Sequence of chain 2.B:
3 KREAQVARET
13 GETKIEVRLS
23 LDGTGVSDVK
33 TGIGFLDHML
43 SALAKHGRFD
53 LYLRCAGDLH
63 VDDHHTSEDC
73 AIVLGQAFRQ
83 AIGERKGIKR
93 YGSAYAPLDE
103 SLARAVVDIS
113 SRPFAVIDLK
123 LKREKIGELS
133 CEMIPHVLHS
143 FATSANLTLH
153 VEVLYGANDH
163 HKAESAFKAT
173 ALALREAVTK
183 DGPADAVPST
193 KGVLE

Sequence of chain 2.A:
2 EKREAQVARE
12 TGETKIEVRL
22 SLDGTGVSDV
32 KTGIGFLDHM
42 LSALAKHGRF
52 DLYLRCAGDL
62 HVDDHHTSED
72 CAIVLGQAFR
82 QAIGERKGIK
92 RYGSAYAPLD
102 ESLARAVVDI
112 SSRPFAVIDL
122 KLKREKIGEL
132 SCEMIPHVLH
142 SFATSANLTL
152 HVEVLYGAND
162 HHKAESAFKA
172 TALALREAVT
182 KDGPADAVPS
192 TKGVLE

A protein and the small-molecule ligand that binds it are described below.
Small molecule (SMILES): O=P(O)(O)C[C@H](O)Cn1cncn1

Binding-site contacts:
Ligand atom O12 contacts residue SER191 of chain 2.K at 2.5 Å (h-bond).
Ligand atom N2 contacts residue HIS67 of chain 2.A at 3.7 Å.
Ligand atom C7 contacts residue GLU166 of chain 2.B at 3.0 Å.
Ligand atom P9 contacts residue SER191 of chain 2.K at 3.6 Å.
Ligand atom C5 contacts residue MN1 of chain 2.N at 3.3 Å.
Ligand atom C8 contacts residue GLU166 of chain 2.B at 3.7 Å.
Ligand atom N4 contacts residue GLU70 of chain 2.A at 3.2 Å (salt-bridge).
Ligand atom O11 contacts residue LYS193 of chain 2.K at 2.7 Å (salt-bridge).
Ligand atom N1 contacts residue HIS67 of chain 2.A at 3.0 Å (h-bond).
Ligand atom N4 contacts residue MN1 of chain 2.N at 2.3 Å.
Ligand atom C8 contacts residue THR192 of chain 2.K at 3.8 Å.
Ligand atom O10 contacts residue ARG92 of chain 2.K at 3.0 Å (salt-bridge).
Ligand atom N4 contacts residue HIS66 of chain 2.A at 3.1 Å (h-bond).
Ligand atom C3 contacts residue GLU70 of chain 2.A at 3.4 Å.
Ligand atom C5 contacts residue HIS66 of chain 2.A at 3.2 Å.
Ligand atom N2 contacts residue MN1 of chain 2.P at 3.4 Å.
Ligand atom C3 contacts residue MN1 of chain 2.N at 3.2 Å.
Ligand atom C5 contacts residue HIS162 of chain 2.B at 3.3 Å.
Ligand atom N1 contacts residue GLU166 of chain 2.B at 3.2 Å (salt-bridge).
Ligand atom C6 contacts residue MN1 of chain 2.P at 3.6 Å.
Ligand atom O13 contacts residue GLU166 of chain 2.B at 3.0 Å (salt-bridge).
Ligand atom N4 contacts residue HIS163 of chain 2.B at 3.4 Å (h-bond).
Ligand atom O13 contacts residue GLU14 of chain 2.A at 3.0 Å (salt-bridge).
Ligand atom C8 contacts residue GLU14 of chain 2.A at 3.6 Å.
Ligand atom C7 contacts residue GLU14 of chain 2.A at 3.6 Å.
Ligand atom O12 contacts residue ARG92 of chain 2.K at 2.9 Å (salt-bridge).
Ligand atom O10 contacts residue ARG114 of chain 2.K at 3.0 Å (salt-bridge).
Ligand atom C6 contacts residue GLU14 of chain 2.A at 3.6 Å.
Ligand atom C5 contacts residue HIS163 of chain 2.B at 3.8 Å.
Ligand atom N1 contacts residue HIS162 of chain 2.B at 3.3 Å (h-bond).
Ligand atom C7 contacts residue MN1 of chain 2.P at 3.2 Å.
Ligand atom O11 contacts residue ARG114 of chain 2.K at 2.7 Å (salt-bridge).
Ligand atom C5 contacts residue MN1 of chain 2.P at 3.2 Å.
Ligand atom O13 contacts residue HIS40 of chain 2.B at 3.1 Å (h-bond).
Ligand atom O10 contacts residue LYS170 of chain 2.B at 2.6 Å (salt-bridge).
Ligand atom O13 contacts residue MN1 of chain 2.P at 2.2 Å.
Ligand atom O13 contacts residue HIS67 of chain 2.A at 3.1 Å (h-bond).
Ligand atom N1 contacts residue MN1 of chain 2.P at 2.3 Å.
Ligand atom P9 contacts residue ARG92 of chain 2.K at 3.8 Å.
Ligand atom P9 contacts residue ARG114 of chain 2.K at 3.8 Å.

Sequence of chain 2.K:
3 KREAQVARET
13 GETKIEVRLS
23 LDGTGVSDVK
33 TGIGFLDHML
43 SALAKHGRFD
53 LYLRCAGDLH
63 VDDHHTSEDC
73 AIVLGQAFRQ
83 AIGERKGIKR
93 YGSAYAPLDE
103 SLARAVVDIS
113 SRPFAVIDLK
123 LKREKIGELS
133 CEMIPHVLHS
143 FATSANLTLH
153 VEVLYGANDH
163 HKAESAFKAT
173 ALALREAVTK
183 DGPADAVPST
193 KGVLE